Sequence of chain 1.G:
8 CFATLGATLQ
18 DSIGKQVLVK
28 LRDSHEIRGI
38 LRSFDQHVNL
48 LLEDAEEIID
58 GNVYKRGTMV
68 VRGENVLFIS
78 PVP

Sequence of chain 2.A:
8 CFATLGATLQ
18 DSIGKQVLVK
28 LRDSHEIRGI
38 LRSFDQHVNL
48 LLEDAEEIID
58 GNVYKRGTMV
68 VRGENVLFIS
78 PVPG

A small-molecule ligand and the protein it binds are described below.
Small molecule (SMILES): O=c1ccn([C@@H]2O[C@H](CO)[C@@H](O)[C@H]2O)c(=O)[nH]1

Binding-site contacts:
Ligand atom O2' contacts residue URI1 of chain 2.H at 2.8 Å (h-bond).
Ligand atom N3 contacts residue LEU12 of chain 1.G at 4.0 Å.
Ligand atom O4 contacts residue ASN46 of chain 1.A at 2.7 Å.
Ligand atom O2 contacts residue ASP42 of chain 1.A at 4.0 Å.
Ligand atom O5' contacts residue GLY13 of chain 1.G at 2.4 Å (h-bond).
Ligand atom C4 contacts residue ASN46 of chain 1.A at 3.6 Å.
Ligand atom C2' contacts residue GLY13 of chain 1.G at 4.2 Å.
Ligand atom C3' contacts residue GLY13 of chain 1.G at 3.5 Å.
Ligand atom O4 contacts residue LEU12 of chain 1.G at 2.7 Å.
Ligand atom O5' contacts residue LEU12 of chain 1.G at 4.1 Å.
Ligand atom C4 contacts residue LEU12 of chain 1.G at 3.4 Å (hydrophobic).
Ligand atom C3' contacts residue URI1 of chain 2.H at 3.2 Å.
Ligand atom O5' contacts residue PHE41 of chain 1.G at 2.7 Å.
Ligand atom O4' contacts residue ASP42 of chain 1.G at 3.5 Å (salt-bridge).
Ligand atom O4 contacts residue VAL67 of chain 1.A at 4.0 Å.
Ligand atom O3' contacts residue URI1 of chain 2.H at 2.4 Å (h-bond).
Ligand atom C5 contacts residue LEU12 of chain 1.G at 4.1 Å (hydrophobic).
Ligand atom N1 contacts residue GLN43 of chain 1.G at 3.8 Å.
Ligand atom N3 contacts residue ASN46 of chain 1.A at 3.4 Å (h-bond).
Ligand atom O5' contacts residue LEU16 of chain 1.G at 3.3 Å.
Ligand atom C5' contacts residue LEU16 of chain 1.G at 3.2 Å (hydrophobic).
Ligand atom C6 contacts residue VAL45 of chain 1.G at 3.7 Å (hydrophobic).
Ligand atom C1' contacts residue GLN43 of chain 1.G at 3.4 Å.
Ligand atom C5' contacts residue PHE41 of chain 1.G at 3.0 Å (hydrophobic).
Ligand atom O2' contacts residue GLN43 of chain 1.G at 3.5 Å.
Ligand atom O4' contacts residue GLN43 of chain 1.G at 3.5 Å.
Ligand atom C5' contacts residue GLY13 of chain 1.G at 3.1 Å.
Ligand atom O2 contacts residue GLN43 of chain 2.A at 3.5 Å (h-bond).
Ligand atom C4' contacts residue PHE41 of chain 1.G at 3.3 Å (hydrophobic).
Ligand atom C6 contacts residue LEU16 of chain 1.G at 4.1 Å (hydrophobic).
Ligand atom O5' contacts residue GLN17 of chain 1.G at 4.1 Å.
Ligand atom C4' contacts residue ASP42 of chain 1.G at 3.9 Å.
Ligand atom C4' contacts residue GLY13 of chain 1.G at 3.9 Å.
Ligand atom C5 contacts residue VAL45 of chain 1.G at 3.7 Å (hydrophobic).
Ligand atom C5' contacts residue LEU12 of chain 1.G at 4.1 Å (hydrophobic).
Ligand atom C4' contacts residue GLN43 of chain 1.G at 4.1 Å.
Ligand atom N3 contacts residue ASP42 of chain 1.A at 3.6 Å (salt-bridge).
Ligand atom C2' contacts residue URI1 of chain 2.H at 3.7 Å.
Ligand atom C5 contacts residue VAL67 of chain 1.A at 4.0 Å (hydrophobic).
Ligand atom C2' contacts residue GLN43 of chain 1.G at 4.2 Å.

Sequence of chain 1.A:
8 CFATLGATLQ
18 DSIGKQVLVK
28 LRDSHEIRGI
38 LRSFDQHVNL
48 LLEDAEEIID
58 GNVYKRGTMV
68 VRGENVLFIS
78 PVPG